Binding-site contacts:
Ligand atom O3A contacts residue ASP283 of chain 1.A at 3.7 Å.
Ligand atom C6 contacts residue HIS377 of chain 1.A at 3.6 Å.
Ligand atom C2 contacts residue HIS377 of chain 1.A at 3.6 Å.
Ligand atom O6 contacts residue HIS377 of chain 1.A at 2.8 Å (h-bond).
Ligand atom O2 contacts residue TYR573 of chain 1.A at 3.0 Å (h-bond).
Ligand atom O6 contacts residue VAL455 of chain 1.A at 3.7 Å.
Ligand atom O5A contacts residue LEU136 of chain 1.A at 3.0 Å (h-bond).
Ligand atom O4 contacts residue SER674 of chain 1.A at 3.4 Å.
Ligand atom C2 contacts residue GLU672 of chain 1.A at 3.7 Å.
Ligand atom C6 contacts residue ASN484 of chain 1.A at 3.4 Å.
Ligand atom O3 contacts residue SER674 of chain 1.A at 3.0 Å (h-bond).
Ligand atom O2 contacts residue ASN284 of chain 1.A at 3.4 Å (h-bond).
Ligand atom C5A contacts residue LEU136 of chain 1.A at 3.6 Å (hydrophobic).
Ligand atom O2 contacts residue GLU672 of chain 1.A at 3.0 Å (salt-bridge).
Ligand atom O4 contacts residue ASN484 of chain 1.A at 3.6 Å.
Ligand atom O6 contacts residue ASN484 of chain 1.A at 2.7 Å (h-bond).
Ligand atom O4 contacts residue GLY675 of chain 1.A at 2.7 Å (h-bond).
Ligand atom C5A contacts residue ASP283 of chain 1.A at 3.4 Å.
Ligand atom C3 contacts residue GLY675 of chain 1.A at 3.8 Å.
Ligand atom C6 contacts residue GLY135 of chain 1.A at 3.8 Å.
Ligand atom C4 contacts residue GLY675 of chain 1.A at 3.7 Å.
Ligand atom O3 contacts residue GLY675 of chain 1.A at 3.1 Å (h-bond).
Ligand atom O5A contacts residue ASP283 of chain 1.A at 3.3 Å (salt-bridge).
Ligand atom F1 contacts residue THR378 of chain 1.A at 3.3 Å.
Ligand atom O3 contacts residue ALA673 of chain 1.A at 3.2 Å (h-bond).
Ligand atom O5 contacts residue LEU136 of chain 1.A at 3.5 Å (h-bond).
Ligand atom O3 contacts residue GLU672 of chain 1.A at 2.6 Å (salt-bridge).
Ligand atom C1A contacts residue HIS377 of chain 1.A at 3.3 Å.
Ligand atom C3A contacts residue ASN284 of chain 1.A at 3.6 Å.
Ligand atom O3A contacts residue ASN284 of chain 1.A at 2.9 Å (h-bond).
Ligand atom C5 contacts residue GLY135 of chain 1.A at 3.7 Å.
Ligand atom C3A contacts residue ASP283 of chain 1.A at 3.6 Å.
Ligand atom O5A contacts residue GLY135 of chain 1.A at 3.2 Å (h-bond).
Ligand atom C2A contacts residue ASN284 of chain 1.A at 3.5 Å.
Ligand atom N4 contacts residue ASP283 of chain 1.A at 2.7 Å (salt-bridge).
Ligand atom F1 contacts residue ASN284 of chain 1.A at 3.5 Å.
Ligand atom C3 contacts residue GLU672 of chain 1.A at 3.3 Å.
Ligand atom C5 contacts residue LEU136 of chain 1.A at 3.8 Å (hydrophobic).
Ligand atom C5A contacts residue ASN284 of chain 1.A at 3.7 Å.
Ligand atom N4 contacts residue ASN284 of chain 1.A at 3.7 Å.

A protein and the small-molecule ligand that binds it are described below.
Small molecule (SMILES): O=c1[nH]c(=O)n([C@@H]2O[C@H](CO)[C@@H](O)[C@H](O)[C@H]2O)cc1F

Sequence of chain 1.A:
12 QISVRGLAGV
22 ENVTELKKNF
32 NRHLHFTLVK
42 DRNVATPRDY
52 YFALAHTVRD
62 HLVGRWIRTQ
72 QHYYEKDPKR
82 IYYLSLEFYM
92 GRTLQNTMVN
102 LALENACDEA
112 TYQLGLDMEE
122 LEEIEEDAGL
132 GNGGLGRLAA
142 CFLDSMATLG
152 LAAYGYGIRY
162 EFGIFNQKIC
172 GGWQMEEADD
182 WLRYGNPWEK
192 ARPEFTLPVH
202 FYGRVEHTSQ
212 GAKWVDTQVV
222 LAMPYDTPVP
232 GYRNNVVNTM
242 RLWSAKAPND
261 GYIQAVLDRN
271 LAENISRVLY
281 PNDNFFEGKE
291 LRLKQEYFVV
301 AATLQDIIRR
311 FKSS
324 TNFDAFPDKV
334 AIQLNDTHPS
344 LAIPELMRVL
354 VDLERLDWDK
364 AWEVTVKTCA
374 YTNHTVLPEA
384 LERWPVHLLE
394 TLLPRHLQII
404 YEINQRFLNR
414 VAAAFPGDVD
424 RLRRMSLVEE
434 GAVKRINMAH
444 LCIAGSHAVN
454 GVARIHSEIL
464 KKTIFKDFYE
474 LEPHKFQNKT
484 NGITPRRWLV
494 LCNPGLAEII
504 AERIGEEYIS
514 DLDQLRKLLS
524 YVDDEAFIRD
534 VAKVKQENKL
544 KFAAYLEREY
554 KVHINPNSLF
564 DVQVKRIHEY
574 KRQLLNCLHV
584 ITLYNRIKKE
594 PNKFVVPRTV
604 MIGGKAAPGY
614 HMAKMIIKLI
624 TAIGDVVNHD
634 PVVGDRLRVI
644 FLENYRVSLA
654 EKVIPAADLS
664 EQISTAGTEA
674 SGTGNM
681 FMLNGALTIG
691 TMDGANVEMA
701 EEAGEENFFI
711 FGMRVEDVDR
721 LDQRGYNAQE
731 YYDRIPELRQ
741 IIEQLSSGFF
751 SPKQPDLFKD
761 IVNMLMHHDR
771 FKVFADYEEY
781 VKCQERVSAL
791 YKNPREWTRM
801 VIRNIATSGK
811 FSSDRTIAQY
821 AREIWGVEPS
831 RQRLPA